Sequence of chain 1.C:
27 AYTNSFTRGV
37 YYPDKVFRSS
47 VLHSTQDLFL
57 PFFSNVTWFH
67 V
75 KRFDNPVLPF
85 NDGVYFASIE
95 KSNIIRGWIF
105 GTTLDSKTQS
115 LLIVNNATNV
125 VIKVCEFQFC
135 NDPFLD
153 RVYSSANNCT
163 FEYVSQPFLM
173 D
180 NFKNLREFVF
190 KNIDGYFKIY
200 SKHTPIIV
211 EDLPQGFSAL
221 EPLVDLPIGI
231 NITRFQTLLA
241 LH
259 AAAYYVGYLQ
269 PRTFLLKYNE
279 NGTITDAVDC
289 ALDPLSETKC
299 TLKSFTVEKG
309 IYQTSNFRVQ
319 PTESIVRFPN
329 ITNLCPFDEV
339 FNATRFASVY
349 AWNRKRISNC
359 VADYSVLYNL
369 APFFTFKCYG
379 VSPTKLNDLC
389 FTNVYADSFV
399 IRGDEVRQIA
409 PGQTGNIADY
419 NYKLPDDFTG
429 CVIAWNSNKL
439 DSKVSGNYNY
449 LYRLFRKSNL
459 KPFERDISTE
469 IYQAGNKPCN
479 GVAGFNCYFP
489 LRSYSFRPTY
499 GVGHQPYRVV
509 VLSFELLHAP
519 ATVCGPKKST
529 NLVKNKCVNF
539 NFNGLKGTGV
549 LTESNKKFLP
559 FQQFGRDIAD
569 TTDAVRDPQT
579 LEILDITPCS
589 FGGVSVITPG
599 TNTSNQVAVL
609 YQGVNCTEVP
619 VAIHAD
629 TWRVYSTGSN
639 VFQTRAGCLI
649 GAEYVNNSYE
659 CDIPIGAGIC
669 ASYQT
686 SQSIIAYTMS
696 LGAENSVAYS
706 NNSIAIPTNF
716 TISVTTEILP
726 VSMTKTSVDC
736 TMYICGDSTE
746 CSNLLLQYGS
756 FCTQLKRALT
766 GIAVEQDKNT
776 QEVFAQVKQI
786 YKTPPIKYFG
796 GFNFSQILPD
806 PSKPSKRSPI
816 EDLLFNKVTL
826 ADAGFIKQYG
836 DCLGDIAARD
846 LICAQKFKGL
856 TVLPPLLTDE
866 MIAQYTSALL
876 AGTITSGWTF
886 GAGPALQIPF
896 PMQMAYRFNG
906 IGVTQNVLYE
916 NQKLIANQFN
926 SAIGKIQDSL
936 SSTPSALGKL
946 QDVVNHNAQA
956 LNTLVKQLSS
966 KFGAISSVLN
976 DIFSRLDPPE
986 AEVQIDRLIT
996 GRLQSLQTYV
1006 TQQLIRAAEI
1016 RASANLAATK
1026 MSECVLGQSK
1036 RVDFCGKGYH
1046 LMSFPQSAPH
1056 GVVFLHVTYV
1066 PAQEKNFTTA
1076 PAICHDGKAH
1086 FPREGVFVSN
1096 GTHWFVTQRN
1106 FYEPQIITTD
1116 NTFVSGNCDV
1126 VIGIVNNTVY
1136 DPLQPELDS

This protein binds this small molecule.
Small molecule (SMILES): CC(=O)N[C@@H]1[C@@H](O)[C@H](O)[C@@H](CO)O[C@H]1O

Sequence of chain 1.B:
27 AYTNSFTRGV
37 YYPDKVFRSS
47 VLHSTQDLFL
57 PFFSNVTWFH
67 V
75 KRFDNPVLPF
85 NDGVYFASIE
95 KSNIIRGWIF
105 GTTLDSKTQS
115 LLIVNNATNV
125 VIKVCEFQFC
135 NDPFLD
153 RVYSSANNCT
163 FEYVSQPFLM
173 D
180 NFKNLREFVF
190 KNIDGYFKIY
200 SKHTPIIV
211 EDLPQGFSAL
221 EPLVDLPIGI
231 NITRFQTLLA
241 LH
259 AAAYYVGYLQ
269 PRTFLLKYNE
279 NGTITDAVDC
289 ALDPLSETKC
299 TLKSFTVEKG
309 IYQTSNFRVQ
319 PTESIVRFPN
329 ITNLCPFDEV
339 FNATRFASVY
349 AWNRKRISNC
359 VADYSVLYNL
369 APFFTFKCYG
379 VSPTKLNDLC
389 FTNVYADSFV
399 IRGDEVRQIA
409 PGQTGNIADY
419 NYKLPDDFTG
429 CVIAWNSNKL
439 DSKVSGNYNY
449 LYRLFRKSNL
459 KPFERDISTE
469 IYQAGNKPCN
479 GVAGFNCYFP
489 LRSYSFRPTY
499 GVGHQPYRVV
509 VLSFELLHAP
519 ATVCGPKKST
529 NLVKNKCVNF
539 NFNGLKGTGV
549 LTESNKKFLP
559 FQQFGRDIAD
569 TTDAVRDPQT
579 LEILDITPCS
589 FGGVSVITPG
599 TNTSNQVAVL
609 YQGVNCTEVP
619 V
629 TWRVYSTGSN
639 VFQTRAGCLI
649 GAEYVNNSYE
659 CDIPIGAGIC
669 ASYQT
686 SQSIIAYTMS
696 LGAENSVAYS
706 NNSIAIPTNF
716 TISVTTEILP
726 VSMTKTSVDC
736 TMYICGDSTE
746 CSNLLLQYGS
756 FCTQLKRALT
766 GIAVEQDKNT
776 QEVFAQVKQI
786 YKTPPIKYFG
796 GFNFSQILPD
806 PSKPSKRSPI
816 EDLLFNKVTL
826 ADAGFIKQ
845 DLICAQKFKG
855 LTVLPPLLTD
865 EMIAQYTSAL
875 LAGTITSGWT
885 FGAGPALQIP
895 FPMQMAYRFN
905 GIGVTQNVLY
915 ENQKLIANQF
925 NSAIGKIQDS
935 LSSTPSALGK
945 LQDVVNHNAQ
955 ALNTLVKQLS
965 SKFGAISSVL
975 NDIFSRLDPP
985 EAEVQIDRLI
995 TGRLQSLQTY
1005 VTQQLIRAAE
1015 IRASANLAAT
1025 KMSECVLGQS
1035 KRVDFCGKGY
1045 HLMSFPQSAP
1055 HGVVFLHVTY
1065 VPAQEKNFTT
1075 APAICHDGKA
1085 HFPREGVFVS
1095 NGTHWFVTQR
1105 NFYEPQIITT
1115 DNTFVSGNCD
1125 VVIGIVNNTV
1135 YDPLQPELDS

Binding-site contacts:
Ligand atom C2 contacts residue ASN706 of chain 1.C at 2.4 Å.
Ligand atom C6 contacts residue TYR793 of chain 1.B at 4.1 Å (hydrophobic).
Ligand atom C4 contacts residue ASN706 of chain 1.C at 4.2 Å.
Ligand atom O6 contacts residue TYR793 of chain 1.B at 3.0 Å.
Ligand atom C7 contacts residue ASN706 of chain 1.C at 3.4 Å.
Ligand atom N2 contacts residue ASN706 of chain 1.C at 2.9 Å (h-bond).
Ligand atom C1 contacts residue ASN706 of chain 1.C at 1.4 Å.
Ligand atom C8 contacts residue ASN706 of chain 1.C at 4.5 Å.
Ligand atom C3 contacts residue ASN706 of chain 1.C at 3.8 Å.
Ligand atom O7 contacts residue ASN706 of chain 1.C at 3.6 Å (h-bond).
Ligand atom C8 contacts residue GLY1128 of chain 1.C at 4.0 Å.
Ligand atom O5 contacts residue ASN706 of chain 1.C at 2.3 Å (h-bond).
Ligand atom C5 contacts residue ASN706 of chain 1.C at 3.6 Å.
Ligand atom O7 contacts residue ILE1127 of chain 1.C at 4.0 Å.